Sequence of chain 1.A:
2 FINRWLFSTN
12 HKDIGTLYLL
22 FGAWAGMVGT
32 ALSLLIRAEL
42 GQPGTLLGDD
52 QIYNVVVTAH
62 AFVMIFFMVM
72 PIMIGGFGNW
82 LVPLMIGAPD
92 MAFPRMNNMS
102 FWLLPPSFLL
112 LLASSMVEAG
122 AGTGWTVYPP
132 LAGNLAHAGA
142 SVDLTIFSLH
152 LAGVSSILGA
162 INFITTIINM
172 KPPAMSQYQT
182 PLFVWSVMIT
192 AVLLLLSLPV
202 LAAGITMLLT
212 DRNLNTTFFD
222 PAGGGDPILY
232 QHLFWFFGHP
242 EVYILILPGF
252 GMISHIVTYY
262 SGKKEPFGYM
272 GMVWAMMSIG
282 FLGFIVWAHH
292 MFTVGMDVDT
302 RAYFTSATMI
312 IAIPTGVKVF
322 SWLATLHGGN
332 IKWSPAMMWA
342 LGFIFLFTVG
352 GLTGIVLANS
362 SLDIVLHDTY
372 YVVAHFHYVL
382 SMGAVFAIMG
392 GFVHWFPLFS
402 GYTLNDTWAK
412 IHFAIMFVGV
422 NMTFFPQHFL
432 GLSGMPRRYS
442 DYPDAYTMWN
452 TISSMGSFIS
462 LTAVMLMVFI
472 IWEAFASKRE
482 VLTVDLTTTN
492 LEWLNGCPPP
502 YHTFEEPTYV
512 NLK

A protein and the small-molecule ligand that binds it are described below.
Small molecule (SMILES): CCCCCCCCCCO[C@@H]1O[C@H](CO)[C@@H](O[C@H]2O[C@H](CO)[C@@H](O)[C@H](O)[C@H]2O)[C@H](O)[C@H]1O

Binding-site contacts:
Ligand atom C25 contacts residue MET117 of chain 1.A at 4.3 Å (hydrophobic).
Ligand atom C3 contacts residue PHE55 of chain 1.J at 4.2 Å (hydrophobic).
Ligand atom C28 contacts residue MET117 of chain 1.A at 4.2 Å (hydrophobic).
Ligand atom O55 contacts residue ARG40 of chain 1.L at 4.1 Å.
Ligand atom O5 contacts residue PHE55 of chain 1.J at 3.5 Å.
Ligand atom C57 contacts residue HIS41 of chain 1.L at 3.5 Å.
Ligand atom C57 contacts residue PHE55 of chain 1.J at 3.4 Å (hydrophobic).
Ligand atom C57 contacts residue LEU44 of chain 1.L at 3.8 Å (hydrophobic).
Ligand atom C31 contacts residue ALA34 of chain 1.L at 4.5 Å (hydrophobic).
Ligand atom C43 contacts residue ALA34 of chain 1.L at 4.5 Å (hydrophobic).
Ligand atom C43 contacts residue TRP25 of chain 1.A at 3.9 Å (hydrophobic).
Ligand atom O16 contacts residue HIS41 of chain 1.L at 3.7 Å.
Ligand atom C31 contacts residue ILE38 of chain 1.L at 4.2 Å (hydrophobic).
Ligand atom C25 contacts residue PHE37 of chain 1.L at 3.8 Å (hydrophobic).
Ligand atom C25 contacts residue ILE38 of chain 1.L at 4.2 Å (hydrophobic).
Ligand atom O61 contacts residue LYS45 of chain 1.L at 3.2 Å.
Ligand atom C6 contacts residue HIS41 of chain 1.L at 3.7 Å.
Ligand atom C6 contacts residue ARG40 of chain 1.L at 3.8 Å.
Ligand atom C1 contacts residue ARG40 of chain 1.L at 3.7 Å.
Ligand atom C3 contacts residue LEU44 of chain 1.L at 4.0 Å (hydrophobic).
Ligand atom C4 contacts residue HIS41 of chain 1.L at 3.6 Å.
Ligand atom C2 contacts residue ARG40 of chain 1.L at 3.7 Å.
Ligand atom O16 contacts residue PHE55 of chain 1.J at 4.3 Å.
Ligand atom O5 contacts residue HIS41 of chain 1.L at 2.8 Å (h-bond).
Ligand atom C2 contacts residue LEU44 of chain 1.L at 4.0 Å (hydrophobic).
Ligand atom O49 contacts residue ARG40 of chain 1.L at 3.1 Å (salt-bridge).
Ligand atom C22 contacts residue MET117 of chain 1.A at 3.5 Å (hydrophobic).
Ligand atom C22 contacts residue HIS41 of chain 1.L at 4.0 Å.
Ligand atom O61 contacts residue LEU44 of chain 1.L at 3.5 Å.
Ligand atom O61 contacts residue PHE55 of chain 1.J at 4.2 Å.
Ligand atom C57 contacts residue LYS45 of chain 1.L at 4.2 Å.
Ligand atom C18 contacts residue ARG40 of chain 1.L at 4.3 Å.
Ligand atom C40 contacts residue ALA34 of chain 1.L at 4.1 Å (hydrophobic).
Ligand atom C19 contacts residue MET117 of chain 1.A at 4.3 Å (hydrophobic).
Ligand atom C4 contacts residue LEU44 of chain 1.L at 3.9 Å (hydrophobic).
Ligand atom C22 contacts residue PHE37 of chain 1.L at 3.9 Å (hydrophobic).
Ligand atom C4 contacts residue PHE55 of chain 1.J at 3.9 Å (hydrophobic).
Ligand atom C37 contacts residue ALA34 of chain 1.L at 3.8 Å (hydrophobic).
Ligand atom O61 contacts residue HIS41 of chain 1.L at 2.5 Å (h-bond).

Sequence of chain 1.L:
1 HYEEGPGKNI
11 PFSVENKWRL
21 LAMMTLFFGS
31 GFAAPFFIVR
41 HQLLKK

Sequence of chain 1.J:
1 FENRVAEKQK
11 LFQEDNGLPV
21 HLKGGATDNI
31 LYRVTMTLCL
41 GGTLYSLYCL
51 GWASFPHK